Binding-site contacts:
Ligand atom OP1 contacts residue ARG136 of chain 1.V at 3.1 Å (salt-bridge).
Ligand atom O5' contacts residue ARG132 of chain 1.V at 2.6 Å (salt-bridge).
Ligand atom C3' contacts residue ARG132 of chain 1.V at 4.1 Å.
Ligand atom C5' contacts residue ARG132 of chain 1.V at 3.2 Å.
Ligand atom OP2 contacts residue ARG132 of chain 1.V at 3.8 Å.
Ligand atom O5' contacts residue ARG136 of chain 1.V at 3.7 Å.
Ligand atom C5' contacts residue ARG136 of chain 1.V at 4.3 Å.
Ligand atom P contacts residue ARG136 of chain 1.V at 3.9 Å.
Ligand atom OP1 contacts residue ARG132 of chain 1.V at 3.4 Å (salt-bridge).
Ligand atom C4' contacts residue ARG132 of chain 1.V at 4.1 Å.
Ligand atom O3' contacts residue ARG136 of chain 1.V at 4.1 Å.
Ligand atom P contacts residue ARG132 of chain 1.V at 3.8 Å.

This small molecule binds to this protein.
Small molecule (SMILES): O=c1ccn([C@@H]2O[C@H](CO[P](=O)(O)O[C@H]3[C@@H](O)[C@H](n4ccc(=O)[nH]c4=O)O[C@@H]3CO[P](=O)(O)O[C@H]3[C@@H](O)[C@H](n4ccc(=O)[nH]c4=O)O[C@@H]3COP(=O)=O)[C@@H](O)[C@H]2O)c(=O)[nH]1

Sequence of chain 1.V:
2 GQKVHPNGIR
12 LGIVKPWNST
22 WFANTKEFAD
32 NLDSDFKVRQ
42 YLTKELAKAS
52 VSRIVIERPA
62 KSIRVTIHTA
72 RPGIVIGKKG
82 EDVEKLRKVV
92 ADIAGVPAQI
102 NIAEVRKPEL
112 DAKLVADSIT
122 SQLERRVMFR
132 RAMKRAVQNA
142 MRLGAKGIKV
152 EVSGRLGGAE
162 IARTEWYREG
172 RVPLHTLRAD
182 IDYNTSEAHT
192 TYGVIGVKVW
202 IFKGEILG